The small molecule below binds the protein below.
Small molecule (SMILES): O=C(COP(=O)(O)O)[C@H](O)[C@H](O)COP(=O)(O)O

Sequence of chain 1.B:
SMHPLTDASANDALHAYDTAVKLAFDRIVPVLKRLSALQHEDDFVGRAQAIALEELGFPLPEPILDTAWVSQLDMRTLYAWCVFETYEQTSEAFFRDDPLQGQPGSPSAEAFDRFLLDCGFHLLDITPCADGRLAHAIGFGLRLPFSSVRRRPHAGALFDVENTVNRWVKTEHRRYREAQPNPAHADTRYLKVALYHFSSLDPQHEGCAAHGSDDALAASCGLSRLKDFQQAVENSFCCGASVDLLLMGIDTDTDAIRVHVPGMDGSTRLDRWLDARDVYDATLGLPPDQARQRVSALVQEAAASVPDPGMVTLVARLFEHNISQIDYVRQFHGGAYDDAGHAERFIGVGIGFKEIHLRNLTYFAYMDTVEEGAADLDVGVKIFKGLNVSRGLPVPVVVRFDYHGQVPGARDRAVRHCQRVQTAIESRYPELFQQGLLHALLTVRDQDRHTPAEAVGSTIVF

Binding-site contacts:
Ligand atom C5 contacts residue ARG150 of chain 1.B at 3.0 Å.
Ligand atom C2 contacts residue ARG150 of chain 1.B at 3.1 Å.
Ligand atom O3P contacts residue LYS354 of chain 1.B at 3.0 Å.
Ligand atom O4 contacts residue ARG445 of chain 1.B at 3.4 Å (salt-bridge).
Ligand atom O1P contacts residue LYS354 of chain 1.B at 4.2 Å.
Ligand atom O5 contacts residue LYS354 of chain 1.B at 4.2 Å.
Ligand atom P1 contacts residue LYS354 of chain 1.B at 4.1 Å.
Ligand atom O3 contacts residue GLN447 of chain 1.B at 4.2 Å.
Ligand atom C1 contacts residue ARG151 of chain 1.B at 3.0 Å.
Ligand atom C5 contacts residue LYS354 of chain 1.B at 4.0 Å.
Ligand atom O6P contacts residue GLN447 of chain 1.B at 3.9 Å.
Ligand atom C4 contacts residue ARG445 of chain 1.B at 4.2 Å.
Ligand atom O3P contacts residue PHE353 of chain 1.B at 3.9 Å.
Ligand atom O3 contacts residue ARG150 of chain 1.B at 3.0 Å (salt-bridge).
Ligand atom O1P contacts residue PHE353 of chain 1.B at 3.8 Å.
Ligand atom O1P contacts residue GLY352 of chain 1.B at 4.1 Å.
Ligand atom P1 contacts residue ARG151 of chain 1.B at 3.3 Å.
Ligand atom C2 contacts residue ARG151 of chain 1.B at 4.0 Å.
Ligand atom O3 contacts residue ASP402 of chain 1.B at 3.9 Å.
Ligand atom O2 contacts residue VAL149 of chain 1.B at 3.7 Å.
Ligand atom O1 contacts residue ARG151 of chain 1.B at 2.5 Å (salt-bridge).
Ligand atom O4P contacts residue ARG150 of chain 1.B at 3.8 Å.
Ligand atom C4 contacts residue ARG150 of chain 1.B at 3.8 Å.
Ligand atom O3 contacts residue ARG445 of chain 1.B at 3.7 Å.
Ligand atom C3 contacts residue LYS354 of chain 1.B at 3.8 Å.
Ligand atom O4 contacts residue LYS354 of chain 1.B at 2.8 Å (salt-bridge).
Ligand atom O1P contacts residue ARG151 of chain 1.B at 3.2 Å (salt-bridge).
Ligand atom O3P contacts residue GLY352 of chain 1.B at 3.8 Å.
Ligand atom O2P contacts residue ARG151 of chain 1.B at 3.5 Å.
Ligand atom C1 contacts residue ARG152 of chain 1.B at 3.8 Å.
Ligand atom C4 contacts residue LYS354 of chain 1.B at 2.9 Å.
Ligand atom C3 contacts residue ARG150 of chain 1.B at 3.6 Å.
Ligand atom O2 contacts residue ARG150 of chain 1.B at 3.0 Å (salt-bridge).
Ligand atom C3 contacts residue ARG445 of chain 1.B at 3.8 Å.
Ligand atom O2P contacts residue LYS354 of chain 1.B at 4.0 Å.
Ligand atom O2 contacts residue ARG151 of chain 1.B at 3.3 Å (salt-bridge).
Ligand atom O5 contacts residue ARG150 of chain 1.B at 4.1 Å.
Ligand atom O2 contacts residue LYS354 of chain 1.B at 4.2 Å.
Ligand atom C1 contacts residue ARG150 of chain 1.B at 3.1 Å.
Ligand atom O5P contacts residue GLN447 of chain 1.B at 3.6 Å (h-bond).